Binding-site contacts:
Ligand atom O6 contacts residue THR181 of chain 1.A at 2.8 Å (h-bond).
Ligand atom O6 contacts residue PHE183 of chain 1.A at 3.4 Å (h-bond).
Ligand atom O5 contacts residue LYS163 of chain 1.A at 3.4 Å.
Ligand atom O4 contacts residue ASP179 of chain 1.A at 3.9 Å.
Ligand atom C4 contacts residue THR181 of chain 1.A at 3.2 Å.
Ligand atom O4 contacts residue THR181 of chain 1.A at 2.7 Å (h-bond).
Ligand atom C6 contacts residue PHE183 of chain 1.A at 3.9 Å (hydrophobic).
Ligand atom C6 contacts residue ASN182 of chain 1.A at 4.5 Å.
Ligand atom C1 contacts residue LYS163 of chain 1.A at 4.1 Å.
Ligand atom C5 contacts residue PHE180 of chain 1.A at 3.7 Å (hydrophobic).
Ligand atom C6 contacts residue THR181 of chain 1.A at 3.2 Å.
Ligand atom O4 contacts residue PHE180 of chain 1.A at 3.6 Å.
Ligand atom C6 contacts residue LYS163 of chain 1.A at 4.0 Å.
Ligand atom O5 contacts residue PHE180 of chain 1.A at 4.2 Å.
Ligand atom C6 contacts residue PHE180 of chain 1.A at 3.4 Å (hydrophobic).
Ligand atom C5 contacts residue LYS163 of chain 1.A at 4.4 Å.
Ligand atom C5 contacts residue THR181 of chain 1.A at 3.8 Å.
Ligand atom O6 contacts residue ASN182 of chain 1.A at 3.1 Å (h-bond).
Ligand atom O6 contacts residue LYS163 of chain 1.A at 3.0 Å (salt-bridge).

This small molecule binds to this protein.
Small molecule (SMILES): OC[C@H]1O[C@H](O)[C@H](O)[C@@H](O)[C@@H]1O

Sequence of chain 1.A:
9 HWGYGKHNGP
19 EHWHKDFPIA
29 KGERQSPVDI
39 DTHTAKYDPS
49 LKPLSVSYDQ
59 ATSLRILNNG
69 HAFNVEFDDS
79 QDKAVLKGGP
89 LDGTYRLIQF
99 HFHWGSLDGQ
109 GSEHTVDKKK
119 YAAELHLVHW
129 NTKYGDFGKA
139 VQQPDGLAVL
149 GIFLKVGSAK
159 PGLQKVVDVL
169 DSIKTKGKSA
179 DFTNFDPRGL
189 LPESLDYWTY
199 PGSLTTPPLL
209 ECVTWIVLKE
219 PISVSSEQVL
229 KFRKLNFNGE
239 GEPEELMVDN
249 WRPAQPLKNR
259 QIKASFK